This protein binds this small molecule.
Small molecule (SMILES): CC(C)=CCC/C(C)=C/CC/C(C)=C/CC/C(C)=C/CO[P](=O)(O)OP(=O)(O)O

Binding-site contacts:
Ligand atom C6 contacts residue HIS219 of chain 1.F at 3.5 Å.
Ligand atom C7 contacts residue GLY221 of chain 1.F at 3.5 Å.
Ligand atom C4 contacts residue TYR200 of chain 1.E at 3.6 Å (hydrophobic).
Ligand atom C10 contacts residue TRP275 of chain 1.F at 3.6 Å (hydrophobic).
Ligand atom C1 contacts residue HIS219 of chain 1.F at 4.0 Å.
Ligand atom O3A contacts residue HIS219 of chain 1.F at 3.6 Å.
Ligand atom O2B contacts residue TYR272 of chain 1.F at 3.9 Å.
Ligand atom C6 contacts residue GLY221 of chain 1.F at 3.8 Å.
Ligand atom O2B contacts residue LYS266 of chain 1.F at 3.4 Å.
Ligand atom C16 contacts residue TYR126 of chain 1.F at 3.8 Å (hydrophobic).
Ligand atom C15 contacts residue CYS177 of chain 1.F at 3.9 Å (hydrophobic).
Ligand atom C19 contacts residue TYR126 of chain 1.F at 3.9 Å (hydrophobic).
Ligand atom C12 contacts residue ARG173 of chain 1.F at 3.9 Å.
Ligand atom O2A contacts residue LYS164 of chain 1.E at 3.8 Å.
Ligand atom C11 contacts residue ARG173 of chain 1.F at 3.4 Å.
Ligand atom C7 contacts residue SER222 of chain 1.F at 4.0 Å.
Ligand atom C18 contacts residue TYR126 of chain 1.F at 3.9 Å (hydrophobic).
Ligand atom C20 contacts residue THR49 of chain 1.F at 3.8 Å.
Ligand atom C17 contacts residue TYR126 of chain 1.F at 3.9 Å (hydrophobic).
Ligand atom C15 contacts residue TYR176 of chain 1.F at 4.0 Å (hydrophobic).
Ligand atom PB contacts residue TYR272 of chain 1.F at 3.6 Å.
Ligand atom C20 contacts residue PHE53 of chain 1.F at 3.8 Å (hydrophobic).
Ligand atom O2B contacts residue ARG263 of chain 1.F at 2.8 Å (salt-bridge).
Ligand atom C10 contacts residue GLY221 of chain 1.F at 3.9 Å.
Ligand atom O3A contacts residue TYR272 of chain 1.F at 3.5 Å (h-bond).
Ligand atom O1A contacts residue LYS164 of chain 1.E at 3.8 Å.
Ligand atom C19 contacts residue ASN345 of chain 1.F at 3.6 Å.
Ligand atom C8 contacts residue GLY221 of chain 1.F at 3.5 Å.
Ligand atom O2B contacts residue HIS219 of chain 1.F at 3.2 Å (h-bond).
Ligand atom C14 contacts residue ARG173 of chain 1.F at 3.7 Å.
Ligand atom C20 contacts residue THR127 of chain 1.F at 3.7 Å.
Ligand atom C12 contacts residue TRP275 of chain 1.F at 3.8 Å (hydrophobic).
Ligand atom O1B contacts residue LYS266 of chain 1.F at 2.9 Å (salt-bridge).
Ligand atom C4 contacts residue HIS219 of chain 1.F at 3.9 Å.
Ligand atom PB contacts residue LYS266 of chain 1.F at 3.7 Å.
Ligand atom O1A contacts residue ARG263 of chain 1.F at 3.1 Å (salt-bridge).
Ligand atom C19 contacts residue PHE52 of chain 1.F at 3.8 Å (hydrophobic).
Ligand atom O3B contacts residue TYR272 of chain 1.F at 2.7 Å (h-bond).
Ligand atom C13 contacts residue ARG173 of chain 1.F at 4.0 Å.
Ligand atom C9 contacts residue TRP275 of chain 1.F at 3.6 Å (hydrophobic).

Sequence of chain 1.E:
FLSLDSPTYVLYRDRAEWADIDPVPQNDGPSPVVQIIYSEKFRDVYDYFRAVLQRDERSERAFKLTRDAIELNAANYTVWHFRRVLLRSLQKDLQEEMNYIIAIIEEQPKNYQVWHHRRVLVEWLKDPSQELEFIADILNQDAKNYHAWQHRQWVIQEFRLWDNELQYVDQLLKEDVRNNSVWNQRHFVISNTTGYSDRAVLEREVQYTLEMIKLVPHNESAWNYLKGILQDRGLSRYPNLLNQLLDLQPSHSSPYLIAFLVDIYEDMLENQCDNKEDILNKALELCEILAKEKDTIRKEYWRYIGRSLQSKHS

Sequence of chain 1.F:
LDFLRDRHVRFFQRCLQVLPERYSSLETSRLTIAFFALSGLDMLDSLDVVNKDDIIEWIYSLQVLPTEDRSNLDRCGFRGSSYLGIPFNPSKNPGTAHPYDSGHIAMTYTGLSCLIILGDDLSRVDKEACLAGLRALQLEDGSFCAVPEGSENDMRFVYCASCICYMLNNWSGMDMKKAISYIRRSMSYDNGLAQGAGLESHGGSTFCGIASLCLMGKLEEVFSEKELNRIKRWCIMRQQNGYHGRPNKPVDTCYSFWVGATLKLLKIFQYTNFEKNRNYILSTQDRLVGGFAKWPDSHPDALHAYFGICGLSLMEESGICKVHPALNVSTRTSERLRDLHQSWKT